Sequence of chain 1.A:
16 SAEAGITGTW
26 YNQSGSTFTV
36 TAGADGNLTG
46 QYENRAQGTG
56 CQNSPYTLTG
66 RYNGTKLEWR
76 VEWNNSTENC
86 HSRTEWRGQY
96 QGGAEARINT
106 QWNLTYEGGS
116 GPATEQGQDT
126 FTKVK

Binding-site contacts:
Ligand atom S1 contacts residue THR89 of chain 1.A at 3.5 Å (h-bond).
Ligand atom N2 contacts residue SER31 of chain 1.A at 3.9 Å.
Ligand atom C9 contacts residue SER31 of chain 1.A at 3.6 Å.
Ligand atom N2 contacts residue ALA51 of chain 1.A at 3.7 Å.
Ligand atom C3 contacts residue TRP78 of chain 1.A at 3.9 Å (hydrophobic).
Ligand atom C4 contacts residue ASN49 of chain 1.A at 4.0 Å.
Ligand atom O2 contacts residue ASN27 of chain 1.A at 2.9 Å (h-bond).
Ligand atom N1 contacts residue ASP124 of chain 1.A at 2.8 Å (salt-bridge).
Ligand atom C9 contacts residue ASP124 of chain 1.A at 3.8 Å.
Ligand atom C9 contacts residue ASN49 of chain 1.A at 3.9 Å.
Ligand atom O1 contacts residue GLY55 of chain 1.A at 3.1 Å (h-bond).
Ligand atom C11 contacts residue SER87 of chain 1.A at 3.1 Å.
Ligand atom O2 contacts residue SER31 of chain 1.A at 2.8 Å (h-bond).
Ligand atom C7 contacts residue THR89 of chain 1.A at 3.9 Å.
Ligand atom C3 contacts residue GLY55 of chain 1.A at 3.2 Å.
Ligand atom O1 contacts residue THR54 of chain 1.A at 3.8 Å.
Ligand atom N1 contacts residue TYR47 of chain 1.A at 3.7 Å.
Ligand atom O2 contacts residue TYR47 of chain 1.A at 2.6 Å (h-bond).
Ligand atom C10 contacts residue ASN49 of chain 1.A at 3.9 Å.
Ligand atom C7 contacts residue TRP107 of chain 1.A at 3.6 Å (hydrophobic).
Ligand atom C11 contacts residue CYS85 of chain 1.A at 3.8 Å (hydrophobic).
Ligand atom C9 contacts residue TYR47 of chain 1.A at 3.4 Å (hydrophobic).
Ligand atom C5 contacts residue ASN49 of chain 1.A at 3.4 Å.
Ligand atom C1 contacts residue GLY55 of chain 1.A at 3.9 Å.
Ligand atom N4 contacts residue TYR111 of chain 1.A at 3.6 Å.
Ligand atom S1 contacts residue TRP91 of chain 1.A at 4.0 Å.
Ligand atom O2 contacts residue ASP124 of chain 1.A at 3.9 Å.
Ligand atom C14 contacts residue TYR111 of chain 1.A at 3.5 Å (hydrophobic).
Ligand atom N3 contacts residue SER87 of chain 1.A at 2.8 Å (h-bond).
Ligand atom C2 contacts residue TRP78 of chain 1.A at 3.7 Å (hydrophobic).
Ligand atom N2 contacts residue ASN49 of chain 1.A at 3.0 Å (h-bond).
Ligand atom S1 contacts residue TRP78 of chain 1.A at 3.9 Å.
Ligand atom N1 contacts residue ASN27 of chain 1.A at 3.8 Å.
Ligand atom C9 contacts residue ASN27 of chain 1.A at 3.7 Å.
Ligand atom C5 contacts residue TRP78 of chain 1.A at 3.9 Å (hydrophobic).
Ligand atom C3 contacts residue ASN49 of chain 1.A at 3.4 Å.
Ligand atom C1 contacts residue SER87 of chain 1.A at 4.0 Å.
Ligand atom C4 contacts residue TRP78 of chain 1.A at 4.0 Å (hydrophobic).
Ligand atom C8 contacts residue ASP124 of chain 1.A at 3.8 Å.
Ligand atom C2 contacts residue GLY55 of chain 1.A at 3.7 Å.

This protein binds this small molecule.
Small molecule (SMILES): O=C(CCCC[C@@H]1SC[C@@H]2NC(=O)N[C@@H]21)N[C@H]1CCNC1